The small molecule below binds the protein below.
Small molecule (SMILES): CN(C)CCCOc1cc2c(cc1O)c1c3c(c(-c4ccccc4Cl)cc1n2C)C(=O)NC3=O

Sequence of chain 1.A:
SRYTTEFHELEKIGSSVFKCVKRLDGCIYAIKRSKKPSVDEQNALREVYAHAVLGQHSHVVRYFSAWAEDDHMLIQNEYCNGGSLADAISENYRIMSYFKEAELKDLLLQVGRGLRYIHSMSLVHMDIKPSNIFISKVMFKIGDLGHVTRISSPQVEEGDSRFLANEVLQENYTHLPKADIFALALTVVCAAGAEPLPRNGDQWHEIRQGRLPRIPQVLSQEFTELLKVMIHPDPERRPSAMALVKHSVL

Binding-site contacts:
Ligand atom O1 contacts residue CYS91 of chain 1.A at 2.8 Å (h-bond).
Ligand atom O1 contacts residue ALA38 of chain 1.A at 3.9 Å.
Ligand atom N3 contacts residue ASP98 of chain 1.A at 3.7 Å.
Ligand atom C11 contacts residue ASP175 of chain 1.A at 3.6 Å.
Ligand atom C9 contacts residue LYS40 of chain 1.A at 3.6 Å.
Ligand atom C15 contacts residue PHE145 of chain 1.A at 3.7 Å (hydrophobic).
Ligand atom C17 contacts residue CYS91 of chain 1.A at 3.4 Å (hydrophobic).
Ligand atom C21 contacts residue GLY18 of chain 1.A at 3.8 Å.
Ligand atom C5 contacts residue ALA38 of chain 1.A at 3.5 Å (hydrophobic).
Ligand atom C10 contacts residue GLU58 of chain 1.A at 3.3 Å.
Ligand atom C15 contacts residue ILE17 of chain 1.A at 3.4 Å (hydrophobic).
Ligand atom CL1 contacts residue ALA38 of chain 1.A at 3.6 Å.
Ligand atom C2 contacts residue PHE145 of chain 1.A at 3.8 Å (hydrophobic).
Ligand atom C16 contacts residue ILE17 of chain 1.A at 3.4 Å (hydrophobic).
Ligand atom C19 contacts residue CYS91 of chain 1.A at 3.4 Å (hydrophobic).
Ligand atom C9 contacts residue ASN88 of chain 1.A at 3.7 Å.
Ligand atom N1 contacts residue ALA38 of chain 1.A at 3.7 Å.
Ligand atom O2 contacts residue ASN88 of chain 1.A at 3.2 Å (h-bond).
Ligand atom C4 contacts residue ALA38 of chain 1.A at 3.7 Å (hydrophobic).
Ligand atom O3 contacts residue CYS91 of chain 1.A at 2.7 Å (h-bond).
Ligand atom C14 contacts residue PHE145 of chain 1.A at 3.6 Å (hydrophobic).
Ligand atom C18 contacts residue ILE17 of chain 1.A at 3.5 Å (hydrophobic).
Ligand atom C1 contacts residue VAL25 of chain 1.A at 3.9 Å (hydrophobic).
Ligand atom C17 contacts residue ILE17 of chain 1.A at 3.7 Å (hydrophobic).
Ligand atom O1 contacts residue GLU89 of chain 1.A at 3.2 Å (salt-bridge).
Ligand atom C19 contacts residue GLY94 of chain 1.A at 3.8 Å.
Ligand atom O3 contacts residue TYR90 of chain 1.A at 3.6 Å (h-bond).
Ligand atom O3 contacts residue GLY94 of chain 1.A at 3.3 Å (h-bond).
Ligand atom C10 contacts residue LYS40 of chain 1.A at 3.2 Å.
Ligand atom N1 contacts residue VAL72 of chain 1.A at 3.6 Å.
Ligand atom C13 contacts residue PHE145 of chain 1.A at 3.5 Å (hydrophobic).
Ligand atom O2 contacts residue VAL72 of chain 1.A at 3.3 Å.
Ligand atom C21 contacts residue ILE17 of chain 1.A at 3.5 Å (hydrophobic).
Ligand atom C5 contacts residue GLU89 of chain 1.A at 3.4 Å.
Ligand atom C6 contacts residue GLU89 of chain 1.A at 3.8 Å.
Ligand atom N1 contacts residue GLU89 of chain 1.A at 2.7 Å (salt-bridge).
Ligand atom O4 contacts residue GLY94 of chain 1.A at 3.8 Å.
Ligand atom C1 contacts residue PHE145 of chain 1.A at 3.7 Å (hydrophobic).
Ligand atom O1 contacts residue TYR90 of chain 1.A at 3.6 Å.
Ligand atom N2 contacts residue PHE145 of chain 1.A at 3.8 Å.